Sequence of chain 3.B:
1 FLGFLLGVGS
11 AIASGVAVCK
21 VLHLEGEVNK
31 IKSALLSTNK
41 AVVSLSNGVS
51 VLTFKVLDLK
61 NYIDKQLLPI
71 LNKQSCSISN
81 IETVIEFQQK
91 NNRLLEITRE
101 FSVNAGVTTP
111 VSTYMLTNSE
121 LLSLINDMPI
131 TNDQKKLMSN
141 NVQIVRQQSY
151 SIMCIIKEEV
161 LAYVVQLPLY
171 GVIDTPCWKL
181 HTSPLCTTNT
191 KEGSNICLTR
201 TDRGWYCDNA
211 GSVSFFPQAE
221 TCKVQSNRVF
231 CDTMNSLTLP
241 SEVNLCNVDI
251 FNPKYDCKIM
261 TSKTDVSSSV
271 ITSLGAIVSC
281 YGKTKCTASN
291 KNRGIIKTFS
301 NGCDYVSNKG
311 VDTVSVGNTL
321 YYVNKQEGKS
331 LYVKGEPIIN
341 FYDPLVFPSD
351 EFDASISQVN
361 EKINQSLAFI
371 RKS

Binding-site contacts:
Ligand atom C1 contacts residue ASN364 of chain 3.B at 1.5 Å.
Ligand atom C7 contacts residue ASN364 of chain 3.B at 4.5 Å.
Ligand atom C2 contacts residue ASN364 of chain 3.B at 2.8 Å.
Ligand atom C4 contacts residue ASN364 of chain 3.B at 4.4 Å.
Ligand atom O5 contacts residue ASN364 of chain 3.B at 2.4 Å (h-bond).
Ligand atom N2 contacts residue ASN364 of chain 3.B at 3.1 Å (h-bond).
Ligand atom C5 contacts residue ASN364 of chain 3.B at 3.6 Å.
Ligand atom C3 contacts residue ASN364 of chain 3.B at 4.0 Å.

This small molecule binds to this protein.
Small molecule (SMILES): CC(=O)N[C@@H]1[C@@H](O)[C@H](O)[C@@H](CO)O[C@H]1O